Binding-site contacts:
Ligand atom N6 contacts residue THR229 of chain 1.K at 3.0 Å (h-bond).
Ligand atom C5 contacts residue THR229 of chain 1.K at 3.7 Å.
Ligand atom O2B contacts residue LYS231 of chain 1.K at 2.6 Å (salt-bridge).
Ligand atom O2' contacts residue HIS364 of chain 1.K at 3.1 Å.
Ligand atom C2 contacts residue LEU233 of chain 1.K at 3.7 Å (hydrophobic).
Ligand atom C8 contacts residue GLY228 of chain 1.K at 3.5 Å.
Ligand atom C4 contacts residue LEU233 of chain 1.K at 3.6 Å (hydrophobic).
Ligand atom S1G contacts residue GLU285 of chain 1.K at 3.5 Å (salt-bridge).
Ligand atom O1B contacts residue LYS231 of chain 1.K at 3.2 Å (salt-bridge).
Ligand atom O3G contacts residue MG1 of chain 1.RA at 2.1 Å.
Ligand atom O2B contacts residue GLY228 of chain 1.K at 3.2 Å.
Ligand atom O3B contacts residue GLY228 of chain 1.K at 2.8 Å (h-bond).
Ligand atom PG contacts residue MG1 of chain 1.RA at 3.5 Å.
Ligand atom O3A contacts residue GLY230 of chain 1.K at 3.6 Å.
Ligand atom O3B contacts residue LYS231 of chain 1.K at 2.9 Å (salt-bridge).
Ligand atom PA contacts residue MG1 of chain 1.RA at 3.3 Å.
Ligand atom N3 contacts residue LEU233 of chain 1.K at 3.5 Å.
Ligand atom O1B contacts residue THR232 of chain 1.K at 3.1 Å (h-bond).
Ligand atom O2A contacts residue MG1 of chain 1.RA at 2.2 Å.
Ligand atom C5 contacts residue GLY388 of chain 1.K at 3.7 Å.
Ligand atom N7 contacts residue GLY230 of chain 1.K at 3.3 Å.
Ligand atom PB contacts residue GLY228 of chain 1.K at 3.5 Å.
Ligand atom O2A contacts residue THR232 of chain 1.K at 3.3 Å.
Ligand atom O2B contacts residue THR229 of chain 1.K at 2.8 Å (h-bond).
Ligand atom O3G contacts residue THR232 of chain 1.K at 3.6 Å (h-bond).
Ligand atom O1A contacts residue MG1 of chain 1.RA at 3.5 Å.
Ligand atom PB contacts residue LYS231 of chain 1.K at 3.3 Å.
Ligand atom O3A contacts residue GLY228 of chain 1.K at 3.3 Å.
Ligand atom C8 contacts residue ALA389 of chain 1.K at 3.7 Å (hydrophobic).
Ligand atom C2 contacts residue HIS364 of chain 1.K at 3.7 Å.
Ligand atom N1 contacts residue GLY187 of chain 1.K at 3.6 Å.
Ligand atom PB contacts residue GLY230 of chain 1.K at 3.5 Å.
Ligand atom C2 contacts residue ILE363 of chain 1.K at 3.5 Å (hydrophobic).
Ligand atom N7 contacts residue GLY228 of chain 1.K at 3.4 Å (h-bond).
Ligand atom N7 contacts residue THR229 of chain 1.K at 3.0 Å (h-bond).
Ligand atom N3 contacts residue HIS364 of chain 1.K at 3.0 Å (h-bond).
Ligand atom N6 contacts residue GLY187 of chain 1.K at 3.6 Å (h-bond).
Ligand atom O1B contacts residue MG1 of chain 1.RA at 2.9 Å.
Ligand atom C2' contacts residue LEU233 of chain 1.K at 3.8 Å (hydrophobic).
Ligand atom O2B contacts residue GLY230 of chain 1.K at 2.4 Å (h-bond).

The small molecule below binds the protein below.
Small molecule (SMILES): Nc1ncnc2c1ncn2[C@@H]1O[C@H](COP(=O)(O)OP(=O)(O)OP(O)(O)=S)[C@@H](O)[C@H]1O

Sequence of chain 1.K:
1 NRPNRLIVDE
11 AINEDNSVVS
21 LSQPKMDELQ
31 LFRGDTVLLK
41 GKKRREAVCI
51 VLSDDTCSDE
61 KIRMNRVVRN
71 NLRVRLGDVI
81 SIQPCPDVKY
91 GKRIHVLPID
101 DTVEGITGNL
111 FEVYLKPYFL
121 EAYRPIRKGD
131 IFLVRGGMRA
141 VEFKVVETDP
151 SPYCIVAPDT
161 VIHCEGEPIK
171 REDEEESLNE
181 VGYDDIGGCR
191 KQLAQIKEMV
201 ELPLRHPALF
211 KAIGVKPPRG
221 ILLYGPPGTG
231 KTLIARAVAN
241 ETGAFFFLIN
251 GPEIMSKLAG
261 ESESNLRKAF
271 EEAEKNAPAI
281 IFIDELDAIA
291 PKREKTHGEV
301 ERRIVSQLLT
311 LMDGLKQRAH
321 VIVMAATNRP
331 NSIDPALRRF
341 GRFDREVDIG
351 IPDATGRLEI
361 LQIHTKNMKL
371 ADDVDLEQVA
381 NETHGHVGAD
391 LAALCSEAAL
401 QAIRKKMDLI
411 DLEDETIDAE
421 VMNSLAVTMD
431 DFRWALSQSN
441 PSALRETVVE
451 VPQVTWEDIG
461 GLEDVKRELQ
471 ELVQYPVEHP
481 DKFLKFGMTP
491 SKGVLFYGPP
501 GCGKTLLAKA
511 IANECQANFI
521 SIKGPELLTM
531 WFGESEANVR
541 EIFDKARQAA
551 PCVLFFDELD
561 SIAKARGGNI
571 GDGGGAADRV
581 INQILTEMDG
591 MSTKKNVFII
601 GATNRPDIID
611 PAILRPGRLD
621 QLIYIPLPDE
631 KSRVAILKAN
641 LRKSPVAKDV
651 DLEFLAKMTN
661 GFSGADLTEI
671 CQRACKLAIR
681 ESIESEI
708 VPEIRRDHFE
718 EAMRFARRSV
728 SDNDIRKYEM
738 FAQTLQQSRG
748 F

Sequence of chain 1.J:
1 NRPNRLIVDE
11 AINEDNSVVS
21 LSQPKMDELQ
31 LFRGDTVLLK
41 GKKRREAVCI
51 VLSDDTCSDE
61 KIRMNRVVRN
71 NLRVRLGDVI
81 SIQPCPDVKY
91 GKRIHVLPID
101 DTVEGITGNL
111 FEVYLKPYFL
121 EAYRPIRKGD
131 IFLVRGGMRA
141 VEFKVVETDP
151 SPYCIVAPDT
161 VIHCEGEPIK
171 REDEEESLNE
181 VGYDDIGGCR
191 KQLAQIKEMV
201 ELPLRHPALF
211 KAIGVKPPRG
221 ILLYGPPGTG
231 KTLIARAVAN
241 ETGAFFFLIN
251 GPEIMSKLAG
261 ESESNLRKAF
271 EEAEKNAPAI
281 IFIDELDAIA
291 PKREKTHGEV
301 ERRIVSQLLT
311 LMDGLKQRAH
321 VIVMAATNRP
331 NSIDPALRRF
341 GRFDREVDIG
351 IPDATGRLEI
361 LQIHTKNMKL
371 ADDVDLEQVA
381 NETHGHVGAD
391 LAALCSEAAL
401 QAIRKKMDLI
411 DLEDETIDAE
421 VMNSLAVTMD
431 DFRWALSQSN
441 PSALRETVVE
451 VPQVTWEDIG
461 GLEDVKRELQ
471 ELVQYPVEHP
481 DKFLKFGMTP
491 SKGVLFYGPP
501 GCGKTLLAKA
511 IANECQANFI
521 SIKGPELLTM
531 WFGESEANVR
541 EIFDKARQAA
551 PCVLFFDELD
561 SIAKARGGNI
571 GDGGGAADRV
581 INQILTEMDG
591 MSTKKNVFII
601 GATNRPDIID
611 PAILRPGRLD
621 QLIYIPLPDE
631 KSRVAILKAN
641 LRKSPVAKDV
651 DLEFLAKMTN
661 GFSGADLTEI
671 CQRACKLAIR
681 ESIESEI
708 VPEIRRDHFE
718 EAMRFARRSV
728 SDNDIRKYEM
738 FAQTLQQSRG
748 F